A protein and the small-molecule ligand that binds it are described below.
Small molecule (SMILES): CC(C)[C@H](N)C(=O)N[C@H](C(=O)N[C@H](C(=O)NCCO)C(C)C)C(C)C.CC(C)[C@H](NC(=O)CN)C(=O)NCC(=O)N[C@@H](CCCCN)C(=O)O

Binding-site contacts:
Ligand atom N contacts residue TYR99 of chain 1.G at 3.1 Å (h-bond).
Ligand atom OXT contacts residue THR80 of chain 1.G at 3.5 Å.
Ligand atom CG1 contacts residue TYR171 of chain 1.G at 3.4 Å (hydrophobic).
Ligand atom O contacts residue TYR159 of chain 1.G at 2.6 Å (h-bond).
Ligand atom C contacts residue TYR159 of chain 1.G at 3.5 Å (hydrophobic).
Ligand atom CG contacts residue ASP77 of chain 1.G at 3.5 Å.
Ligand atom N contacts residue TYR159 of chain 1.G at 3.4 Å.
Ligand atom CG1 contacts residue TYR99 of chain 1.G at 3.6 Å (hydrophobic).
Ligand atom CG2 contacts residue ARG163 of chain 1.G at 3.5 Å.
Ligand atom NZ contacts residue ASP116 of chain 1.G at 2.8 Å (salt-bridge).
Ligand atom CG1 contacts residue GLU63 of chain 1.G at 3.5 Å.
Ligand atom CA contacts residue TYR7 of chain 1.G at 3.3 Å (hydrophobic).
Ligand atom CG2 contacts residue ASN66 of chain 1.G at 3.5 Å.
Ligand atom CB contacts residue TYR99 of chain 1.G at 3.2 Å (hydrophobic).
Ligand atom O contacts residue THR143 of chain 1.G at 2.7 Å (h-bond).
Ligand atom O contacts residue TYR84 of chain 1.G at 2.7 Å (h-bond).
Ligand atom C contacts residue TYR84 of chain 1.G at 3.4 Å (hydrophobic).
Ligand atom O contacts residue TRP147 of chain 1.G at 3.3 Å (h-bond).
Ligand atom O contacts residue TRP147 of chain 1.G at 3.1 Å (h-bond).
Ligand atom OXT contacts residue LYS146 of chain 1.G at 2.9 Å (salt-bridge).
Ligand atom OXT contacts residue TYR84 of chain 1.G at 3.4 Å (h-bond).
Ligand atom N contacts residue ASP77 of chain 1.G at 2.9 Å (salt-bridge).
Ligand atom N contacts residue TYR7 of chain 1.G at 3.0 Å (h-bond).
Ligand atom CG1 contacts residue TRP167 of chain 1.G at 3.5 Å (hydrophobic).
Ligand atom CG1 contacts residue TYR59 of chain 1.G at 3.5 Å (hydrophobic).
Ligand atom O contacts residue TYR7 of chain 1.G at 3.3 Å.
Ligand atom CE contacts residue ASP116 of chain 1.G at 3.1 Å.
Ligand atom CB contacts residue TYR9 of chain 1.G at 3.5 Å (hydrophobic).
Ligand atom N contacts residue TYR171 of chain 1.G at 2.7 Å (h-bond).
Ligand atom CA contacts residue GLU63 of chain 1.G at 3.2 Å.
Ligand atom CG1 contacts residue TYR9 of chain 1.G at 3.6 Å (hydrophobic).
Ligand atom CA contacts residue TYR99 of chain 1.G at 3.2 Å (hydrophobic).
Ligand atom C contacts residue TYR7 of chain 1.G at 3.2 Å (hydrophobic).
Ligand atom CB contacts residue GLU63 of chain 1.G at 3.4 Å.
Ligand atom CG2 contacts residue TRP167 of chain 1.G at 3.6 Å (hydrophobic).
Ligand atom C contacts residue GLU63 of chain 1.G at 3.5 Å.
Ligand atom CG1 contacts residue TYR7 of chain 1.G at 3.4 Å (hydrophobic).
Ligand atom O contacts residue GLN155 of chain 1.G at 3.3 Å (h-bond).
Ligand atom N contacts residue GLU63 of chain 1.G at 2.8 Å (salt-bridge).
Ligand atom CG2 contacts residue GLU63 of chain 1.G at 3.5 Å.

Sequence of chain 1.G:
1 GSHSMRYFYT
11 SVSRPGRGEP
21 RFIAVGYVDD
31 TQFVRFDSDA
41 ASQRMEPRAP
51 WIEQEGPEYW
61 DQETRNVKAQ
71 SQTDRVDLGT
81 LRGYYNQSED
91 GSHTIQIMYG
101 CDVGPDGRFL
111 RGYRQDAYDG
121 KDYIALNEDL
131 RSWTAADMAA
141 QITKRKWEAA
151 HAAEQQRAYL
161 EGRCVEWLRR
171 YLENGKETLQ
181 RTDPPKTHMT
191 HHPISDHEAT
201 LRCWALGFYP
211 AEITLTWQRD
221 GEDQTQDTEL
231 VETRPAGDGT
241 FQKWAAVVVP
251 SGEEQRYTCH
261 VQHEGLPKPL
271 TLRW